Binding-site contacts:
Ligand atom N contacts residue TYR61 of chain 1.A at 4.1 Å.
Ligand atom O contacts residue TYR61 of chain 1.A at 3.5 Å.
Ligand atom OXT contacts residue SER142 of chain 1.A at 4.1 Å.
Ligand atom OE2 contacts residue GLY141 of chain 1.A at 3.8 Å.
Ligand atom OXT contacts residue PRO89 of chain 1.A at 3.8 Å.
Ligand atom N contacts residue GLU193 of chain 1.A at 2.8 Å (salt-bridge).
Ligand atom CB contacts residue LEU138 of chain 1.A at 4.1 Å (hydrophobic).
Ligand atom CA contacts residue SER142 of chain 1.A at 3.3 Å.
Ligand atom OE2 contacts residue SER142 of chain 1.A at 3.4 Å (h-bond).
Ligand atom CD contacts residue LEU138 of chain 1.A at 3.9 Å (hydrophobic).
Ligand atom CD contacts residue THR143 of chain 1.A at 3.3 Å.
Ligand atom O contacts residue GLY141 of chain 1.A at 3.1 Å.
Ligand atom O contacts residue SER142 of chain 1.A at 2.8 Å (h-bond).
Ligand atom C contacts residue SER142 of chain 1.A at 3.4 Å.
Ligand atom O contacts residue ARG96 of chain 1.A at 2.9 Å (salt-bridge).
Ligand atom N contacts residue TYR220 of chain 1.A at 3.8 Å.
Ligand atom CG contacts residue MET196 of chain 1.A at 4.1 Å (hydrophobic).
Ligand atom CA contacts residue GLU193 of chain 1.A at 3.3 Å.
Ligand atom OXT contacts residue TYR61 of chain 1.A at 3.5 Å.
Ligand atom OXT contacts residue ARG96 of chain 1.A at 2.8 Å (salt-bridge).
Ligand atom C contacts residue ARG96 of chain 1.A at 3.5 Å.
Ligand atom N contacts residue PRO89 of chain 1.A at 2.9 Å (h-bond).
Ligand atom CG contacts residue LEU138 of chain 1.A at 3.6 Å (hydrophobic).
Ligand atom OE2 contacts residue THR143 of chain 1.A at 3.1 Å (h-bond).
Ligand atom CG contacts residue TYR61 of chain 1.A at 4.1 Å (hydrophobic).
Ligand atom OXT contacts residue LEU90 of chain 1.A at 3.7 Å.
Ligand atom CA contacts residue THR91 of chain 1.A at 3.6 Å.
Ligand atom N contacts residue THR91 of chain 1.A at 3.1 Å (h-bond).
Ligand atom CD contacts residue GLU193 of chain 1.A at 3.9 Å.
Ligand atom OE1 contacts residue GLU193 of chain 1.A at 3.8 Å.
Ligand atom N contacts residue SER142 of chain 1.A at 4.1 Å.
Ligand atom CB contacts residue GLU193 of chain 1.A at 4.0 Å.
Ligand atom C contacts residue TYR61 of chain 1.A at 3.8 Å (hydrophobic).
Ligand atom CG contacts residue GLU193 of chain 1.A at 3.6 Å.
Ligand atom CB contacts residue TYR61 of chain 1.A at 3.5 Å (hydrophobic).
Ligand atom OXT contacts residue THR91 of chain 1.A at 3.0 Å (h-bond).
Ligand atom OE1 contacts residue THR143 of chain 1.A at 2.6 Å (h-bond).
Ligand atom C contacts residue THR91 of chain 1.A at 3.9 Å.
Ligand atom OE2 contacts residue LEU138 of chain 1.A at 4.1 Å.
Ligand atom CA contacts residue PRO89 of chain 1.A at 4.1 Å (hydrophobic).

The protein below binds the small molecule below.
Small molecule (SMILES): N[C@@H](CCC(=O)O)C(=O)O

Sequence of chain 1.A:
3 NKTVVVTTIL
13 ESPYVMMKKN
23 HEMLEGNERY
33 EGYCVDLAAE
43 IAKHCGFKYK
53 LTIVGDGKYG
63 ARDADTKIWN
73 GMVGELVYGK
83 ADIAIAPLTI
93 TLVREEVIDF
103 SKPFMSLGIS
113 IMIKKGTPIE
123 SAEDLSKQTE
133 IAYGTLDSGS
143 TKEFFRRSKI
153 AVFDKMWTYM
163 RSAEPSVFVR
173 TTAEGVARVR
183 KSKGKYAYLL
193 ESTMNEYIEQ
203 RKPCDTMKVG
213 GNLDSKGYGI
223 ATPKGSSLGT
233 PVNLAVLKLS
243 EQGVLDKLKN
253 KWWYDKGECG